Sequence of chain 1.A:
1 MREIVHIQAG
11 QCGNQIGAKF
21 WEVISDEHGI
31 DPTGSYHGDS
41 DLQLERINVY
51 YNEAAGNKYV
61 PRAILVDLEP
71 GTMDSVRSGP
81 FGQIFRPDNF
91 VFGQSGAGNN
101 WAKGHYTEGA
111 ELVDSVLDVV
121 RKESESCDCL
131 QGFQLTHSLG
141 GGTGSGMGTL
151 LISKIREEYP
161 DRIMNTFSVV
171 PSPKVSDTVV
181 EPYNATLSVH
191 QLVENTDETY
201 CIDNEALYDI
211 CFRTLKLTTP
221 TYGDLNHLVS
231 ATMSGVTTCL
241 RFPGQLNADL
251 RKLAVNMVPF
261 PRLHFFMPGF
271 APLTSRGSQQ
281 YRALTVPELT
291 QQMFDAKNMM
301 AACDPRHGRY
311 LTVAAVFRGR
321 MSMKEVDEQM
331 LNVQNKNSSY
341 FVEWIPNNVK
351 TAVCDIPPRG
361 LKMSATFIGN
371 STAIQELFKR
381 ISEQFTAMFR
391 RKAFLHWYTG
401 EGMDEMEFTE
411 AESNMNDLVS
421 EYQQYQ

The small molecule below binds the protein below.
Small molecule (SMILES): Nc1nc2c(ncn2[C@@H]2O[C@H](CO[P](=O)(O)C[P](=O)(O)OP(=O)(O)O)[C@@H](O)[C@H]2O)c(=O)[nH]1

Binding-site contacts:
Ligand atom N7 contacts residue GLN15 of chain 1.A at 3.2 Å (h-bond).
Ligand atom O3B contacts residue THR143 of chain 1.A at 3.1 Å (h-bond).
Ligand atom O4' contacts residue CYS12 of chain 1.A at 3.6 Å.
Ligand atom O1B contacts residue GLY144 of chain 1.A at 3.5 Å (h-bond).
Ligand atom O3B contacts residue MG1 of chain 1.E at 2.2 Å.
Ligand atom C5 contacts residue GLN15 of chain 1.A at 3.7 Å.
Ligand atom PG contacts residue THR143 of chain 1.A at 3.4 Å.
Ligand atom O3G contacts residue THR143 of chain 1.A at 2.8 Å (h-bond).
Ligand atom C4 contacts residue CYS12 of chain 1.A at 3.4 Å (hydrophobic).
Ligand atom PG contacts residue MG1 of chain 1.E at 2.4 Å.
Ligand atom C2 contacts residue CYS12 of chain 1.A at 3.5 Å (hydrophobic).
Ligand atom O3G contacts residue ASN99 of chain 1.A at 3.5 Å (h-bond).
Ligand atom N1 contacts residue ASN226 of chain 1.A at 3.0 Å (h-bond).
Ligand atom O3G contacts residue ALA97 of chain 1.A at 3.4 Å.
Ligand atom O2B contacts residue MG1 of chain 1.E at 2.5 Å.
Ligand atom O3G contacts residue MG1 of chain 1.E at 2.9 Å.
Ligand atom C3' contacts residue ASP177 of chain 1.A at 3.7 Å.
Ligand atom N3 contacts residue CYS12 of chain 1.A at 3.3 Å (h-bond).
Ligand atom O1B contacts residue GLY141 of chain 1.A at 3.3 Å.
Ligand atom O2A contacts residue GLN11 of chain 1.A at 3.4 Å (h-bond).
Ligand atom C6 contacts residue ASN226 of chain 1.A at 3.4 Å.
Ligand atom O2B contacts residue GLN11 of chain 1.A at 3.2 Å (h-bond).
Ligand atom O6 contacts residue TYR222 of chain 1.A at 3.4 Å.
Ligand atom O1A contacts residue CYS12 of chain 1.A at 2.8 Å (h-bond).
Ligand atom C6 contacts residue GLN15 of chain 1.A at 3.5 Å.
Ligand atom O2B contacts residue THR143 of chain 1.A at 3.6 Å.
Ligand atom O2' contacts residue TYR222 of chain 1.A at 3.5 Å (h-bond).
Ligand atom O2G contacts residue ASN99 of chain 1.A at 2.8 Å (h-bond).
Ligand atom N2 contacts residue ASN204 of chain 1.A at 3.2 Å (h-bond).
Ligand atom O2B contacts residue GLY10 of chain 1.A at 3.4 Å.
Ligand atom O6 contacts residue GLN15 of chain 1.A at 2.7 Å (h-bond).
Ligand atom O1G contacts residue MG1 of chain 1.E at 2.0 Å.
Ligand atom C5 contacts residue CYS12 of chain 1.A at 3.6 Å (hydrophobic).
Ligand atom O6 contacts residue ASN226 of chain 1.A at 2.7 Å (h-bond).
Ligand atom O3B contacts residue GLY142 of chain 1.A at 3.7 Å.
Ligand atom N7 contacts residue TYR222 of chain 1.A at 3.5 Å.
Ligand atom O1A contacts residue GLN11 of chain 1.A at 3.0 Å (h-bond).
Ligand atom N3 contacts residue ASN204 of chain 1.A at 3.6 Å (h-bond).
Ligand atom O3G contacts residue GLY98 of chain 1.A at 2.9 Å (h-bond).
Ligand atom PB contacts residue MG1 of chain 1.E at 2.8 Å.